The protein below binds the small molecule below.
Small molecule (SMILES): CC(=O)N[C@H]1[C@H](O[C@H]2[C@H](O)[C@@H](NC(C)=O)CO[C@@H]2CO)O[C@H](CO)[C@@H](O)[C@@H]1O

Sequence of chain 1.B:
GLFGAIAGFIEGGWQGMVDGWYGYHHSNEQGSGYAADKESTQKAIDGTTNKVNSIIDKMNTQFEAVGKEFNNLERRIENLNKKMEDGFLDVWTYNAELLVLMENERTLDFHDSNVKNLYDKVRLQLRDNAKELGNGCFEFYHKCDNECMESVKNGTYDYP

Binding-site contacts:
Ligand atom C2 contacts residue ASN154 of chain 1.B at 2.5 Å.
Ligand atom O5 contacts residue ASN154 of chain 1.B at 2.4 Å (h-bond).
Ligand atom O3 contacts residue GLU147 of chain 1.B at 4.0 Å.
Ligand atom C2 contacts residue GLU150 of chain 1.B at 3.5 Å.
Ligand atom C7 contacts residue ASN154 of chain 1.B at 3.6 Å.
Ligand atom N2 contacts residue GLU150 of chain 1.B at 3.7 Å.
Ligand atom C3 contacts residue GLU150 of chain 1.B at 4.4 Å.
Ligand atom C4 contacts residue ASN154 of chain 1.B at 4.2 Å.
Ligand atom O7 contacts residue ASN154 of chain 1.B at 3.8 Å.
Ligand atom O3 contacts residue GLU150 of chain 1.B at 3.6 Å.
Ligand atom C3 contacts residue ASN154 of chain 1.B at 3.9 Å.
Ligand atom O5 contacts residue THR156 of chain 1.B at 4.2 Å.
Ligand atom N2 contacts residue ASN154 of chain 1.B at 2.8 Å.
Ligand atom C5 contacts residue ASN154 of chain 1.B at 3.7 Å.
Ligand atom C1 contacts residue ASN154 of chain 1.B at 1.5 Å.